Binding-site contacts:
Ligand atom N3 contacts residue SER293 of chain 1.B at 2.9 Å (h-bond).
Ligand atom PA contacts residue ARG360 of chain 1.B at 3.7 Å.
Ligand atom C8 contacts residue ARG360 of chain 1.B at 3.5 Å.
Ligand atom N7 contacts residue ARG290 of chain 1.B at 4.1 Å.
Ligand atom C2 contacts residue ILE361 of chain 1.B at 3.7 Å (hydrophobic).
Ligand atom C2' contacts residue ARG360 of chain 1.B at 3.4 Å.
Ligand atom N1 contacts residue GLY357 of chain 1.B at 3.5 Å (h-bond).
Ligand atom O3' contacts residue SER293 of chain 1.B at 3.7 Å.
Ligand atom C6 contacts residue GLY357 of chain 1.B at 3.1 Å.
Ligand atom C1' contacts residue ARG290 of chain 1.B at 3.6 Å.
Ligand atom C4 contacts residue ARG290 of chain 1.B at 3.7 Å.
Ligand atom C2 contacts residue SER293 of chain 1.B at 3.5 Å.
Ligand atom O1A contacts residue ARG360 of chain 1.B at 2.7 Å (salt-bridge).
Ligand atom C2 contacts residue GLY357 of chain 1.B at 4.0 Å.
Ligand atom N7 contacts residue ARG360 of chain 1.B at 4.0 Å.
Ligand atom N1 contacts residue SER358 of chain 1.B at 4.0 Å.
Ligand atom N9 contacts residue ARG290 of chain 1.B at 3.9 Å.
Ligand atom N6 contacts residue GLY357 of chain 1.B at 3.3 Å.
Ligand atom C4' contacts residue ARG290 of chain 1.B at 3.5 Å.
Ligand atom C4 contacts residue ARG360 of chain 1.B at 3.8 Å.
Ligand atom N3 contacts residue ARG290 of chain 1.B at 3.8 Å.
Ligand atom C4 contacts residue SER293 of chain 1.B at 3.9 Å.
Ligand atom C2' contacts residue SER293 of chain 1.B at 4.1 Å.
Ligand atom O3' contacts residue SER294 of chain 1.B at 3.8 Å.
Ligand atom N3 contacts residue ARG360 of chain 1.B at 4.0 Å.
Ligand atom N6 contacts residue ARG290 of chain 1.B at 3.9 Å.
Ligand atom C5 contacts residue ARG290 of chain 1.B at 3.9 Å.
Ligand atom C1' contacts residue ARG360 of chain 1.B at 4.0 Å.
Ligand atom C6 contacts residue SER358 of chain 1.B at 4.1 Å.
Ligand atom O4' contacts residue ARG290 of chain 1.B at 3.1 Å (salt-bridge).
Ligand atom C4 contacts residue GLY357 of chain 1.B at 3.9 Å.
Ligand atom O3' contacts residue ARG290 of chain 1.B at 3.8 Å.
Ligand atom N9 contacts residue ARG360 of chain 1.B at 3.6 Å.
Ligand atom C1' contacts residue SER293 of chain 1.B at 3.6 Å.
Ligand atom O5' contacts residue ARG360 of chain 1.B at 3.6 Å.
Ligand atom N6 contacts residue SER358 of chain 1.B at 3.7 Å.
Ligand atom N7 contacts residue GLY357 of chain 1.B at 3.9 Å.
Ligand atom N1 contacts residue LYS289 of chain 1.B at 3.9 Å.
Ligand atom C5 contacts residue GLY357 of chain 1.B at 3.3 Å.
Ligand atom O1A contacts residue ASN382 of chain 1.B at 3.9 Å.

This protein binds this small molecule.
Small molecule (SMILES): Nc1ncnc2c1ncn2[C@H]1C[C@H](O)[C@@H](CO[P](=O)(O)O[P](=O)(O)OP(=O)(O)O)O1

Sequence of chain 1.B:
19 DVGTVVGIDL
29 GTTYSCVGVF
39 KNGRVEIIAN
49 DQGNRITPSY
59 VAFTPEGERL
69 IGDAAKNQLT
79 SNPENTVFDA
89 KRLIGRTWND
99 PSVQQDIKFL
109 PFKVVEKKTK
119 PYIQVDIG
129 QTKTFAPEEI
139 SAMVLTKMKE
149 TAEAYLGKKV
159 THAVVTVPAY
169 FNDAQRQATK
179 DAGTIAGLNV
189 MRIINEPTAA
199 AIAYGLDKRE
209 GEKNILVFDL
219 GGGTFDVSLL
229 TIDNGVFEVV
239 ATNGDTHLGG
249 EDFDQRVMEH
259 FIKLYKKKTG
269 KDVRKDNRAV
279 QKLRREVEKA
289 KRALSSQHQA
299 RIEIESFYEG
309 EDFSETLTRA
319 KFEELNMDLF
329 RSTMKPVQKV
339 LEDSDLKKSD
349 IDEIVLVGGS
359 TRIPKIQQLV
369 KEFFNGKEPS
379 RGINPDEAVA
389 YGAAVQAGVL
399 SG